A protein and the small-molecule ligand that binds it are described below.
Small molecule (SMILES): CC(=O)N[C@@H]1[C@@H](O)[C@H](O)[C@@H](CO)O[C@H]1O

Sequence of chain 1.C:
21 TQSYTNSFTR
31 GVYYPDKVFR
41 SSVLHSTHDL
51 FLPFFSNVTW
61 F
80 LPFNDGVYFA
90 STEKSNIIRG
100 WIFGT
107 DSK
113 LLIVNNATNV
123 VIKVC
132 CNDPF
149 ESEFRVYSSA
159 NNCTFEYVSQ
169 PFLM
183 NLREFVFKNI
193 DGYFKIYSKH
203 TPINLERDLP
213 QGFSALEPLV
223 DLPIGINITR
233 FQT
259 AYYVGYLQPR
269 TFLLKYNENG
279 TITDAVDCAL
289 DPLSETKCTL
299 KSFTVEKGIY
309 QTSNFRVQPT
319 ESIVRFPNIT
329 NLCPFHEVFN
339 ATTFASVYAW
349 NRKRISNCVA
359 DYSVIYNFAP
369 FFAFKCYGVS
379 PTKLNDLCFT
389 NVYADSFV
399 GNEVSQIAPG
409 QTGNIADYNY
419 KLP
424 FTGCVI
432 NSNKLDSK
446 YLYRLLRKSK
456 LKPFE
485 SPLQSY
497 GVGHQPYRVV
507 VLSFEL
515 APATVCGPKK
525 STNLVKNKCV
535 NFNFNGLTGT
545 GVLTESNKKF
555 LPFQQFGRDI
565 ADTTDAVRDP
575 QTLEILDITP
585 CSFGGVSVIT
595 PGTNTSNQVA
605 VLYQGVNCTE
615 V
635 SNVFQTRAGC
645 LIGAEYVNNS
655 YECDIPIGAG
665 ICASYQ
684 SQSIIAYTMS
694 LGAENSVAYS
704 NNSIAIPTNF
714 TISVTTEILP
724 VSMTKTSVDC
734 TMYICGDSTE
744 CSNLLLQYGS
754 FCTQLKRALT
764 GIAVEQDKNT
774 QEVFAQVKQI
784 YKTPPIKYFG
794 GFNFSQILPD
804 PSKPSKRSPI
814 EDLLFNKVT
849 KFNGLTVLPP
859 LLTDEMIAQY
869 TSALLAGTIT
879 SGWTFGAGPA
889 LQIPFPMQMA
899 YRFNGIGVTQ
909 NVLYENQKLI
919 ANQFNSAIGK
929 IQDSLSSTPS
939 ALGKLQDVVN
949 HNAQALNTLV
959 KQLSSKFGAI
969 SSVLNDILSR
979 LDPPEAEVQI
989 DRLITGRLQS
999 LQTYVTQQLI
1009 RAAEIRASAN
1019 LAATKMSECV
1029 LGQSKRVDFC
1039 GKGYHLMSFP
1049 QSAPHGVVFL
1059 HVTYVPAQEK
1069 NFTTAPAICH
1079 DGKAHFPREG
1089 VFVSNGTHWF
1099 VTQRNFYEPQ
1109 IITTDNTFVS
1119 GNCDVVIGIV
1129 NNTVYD

Sequence of chain 1.B:
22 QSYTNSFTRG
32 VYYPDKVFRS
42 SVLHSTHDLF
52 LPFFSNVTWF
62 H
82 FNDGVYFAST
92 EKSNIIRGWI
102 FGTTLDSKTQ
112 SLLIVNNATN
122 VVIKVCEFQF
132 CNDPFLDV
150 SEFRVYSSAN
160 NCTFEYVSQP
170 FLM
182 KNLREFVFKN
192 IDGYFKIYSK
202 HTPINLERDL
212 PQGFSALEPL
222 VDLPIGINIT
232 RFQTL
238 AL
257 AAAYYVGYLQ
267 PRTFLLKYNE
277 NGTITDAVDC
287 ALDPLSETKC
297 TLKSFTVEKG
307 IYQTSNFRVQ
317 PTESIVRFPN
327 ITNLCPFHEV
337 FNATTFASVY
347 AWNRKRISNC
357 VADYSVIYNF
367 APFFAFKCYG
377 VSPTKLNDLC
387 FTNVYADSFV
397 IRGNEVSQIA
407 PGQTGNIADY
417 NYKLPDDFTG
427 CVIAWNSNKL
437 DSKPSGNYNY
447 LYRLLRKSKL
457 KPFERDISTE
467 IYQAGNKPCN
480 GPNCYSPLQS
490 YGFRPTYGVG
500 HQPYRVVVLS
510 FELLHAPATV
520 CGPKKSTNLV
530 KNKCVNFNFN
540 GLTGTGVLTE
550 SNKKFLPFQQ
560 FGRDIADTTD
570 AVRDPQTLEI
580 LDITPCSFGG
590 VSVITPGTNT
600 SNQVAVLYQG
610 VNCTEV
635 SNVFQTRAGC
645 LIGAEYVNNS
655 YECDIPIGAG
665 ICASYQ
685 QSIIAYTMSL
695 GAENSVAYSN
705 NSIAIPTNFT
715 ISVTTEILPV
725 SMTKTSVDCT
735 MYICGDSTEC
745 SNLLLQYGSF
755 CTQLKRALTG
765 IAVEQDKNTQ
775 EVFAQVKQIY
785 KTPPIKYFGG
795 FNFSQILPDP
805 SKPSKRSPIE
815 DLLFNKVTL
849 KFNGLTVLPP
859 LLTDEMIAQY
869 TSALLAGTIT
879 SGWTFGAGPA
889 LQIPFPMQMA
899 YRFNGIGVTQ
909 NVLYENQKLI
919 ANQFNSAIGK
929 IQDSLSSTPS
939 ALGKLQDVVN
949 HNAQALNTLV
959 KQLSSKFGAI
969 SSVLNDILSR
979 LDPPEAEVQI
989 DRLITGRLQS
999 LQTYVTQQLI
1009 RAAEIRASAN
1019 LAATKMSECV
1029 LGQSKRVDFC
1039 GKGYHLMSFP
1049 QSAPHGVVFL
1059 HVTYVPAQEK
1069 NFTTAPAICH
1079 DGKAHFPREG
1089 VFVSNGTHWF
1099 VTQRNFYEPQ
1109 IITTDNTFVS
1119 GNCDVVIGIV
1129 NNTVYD

Binding-site contacts:
Ligand atom N2 contacts residue ASN704 of chain 1.C at 2.9 Å (h-bond).
Ligand atom C4 contacts residue ASN704 of chain 1.C at 4.2 Å.
Ligand atom C3 contacts residue ASN704 of chain 1.C at 3.8 Å.
Ligand atom C6 contacts residue TYR791 of chain 1.B at 3.6 Å (hydrophobic).
Ligand atom C2 contacts residue ASN704 of chain 1.C at 2.4 Å.
Ligand atom O6 contacts residue TYR791 of chain 1.B at 4.1 Å.
Ligand atom O5 contacts residue ASN704 of chain 1.C at 2.4 Å (h-bond).
Ligand atom C4 contacts residue TYR791 of chain 1.B at 4.1 Å (hydrophobic).
Ligand atom O4 contacts residue TYR791 of chain 1.B at 3.5 Å.
Ligand atom O7 contacts residue ASN704 of chain 1.C at 4.4 Å.
Ligand atom C7 contacts residue ASN704 of chain 1.C at 3.9 Å.
Ligand atom C5 contacts residue TYR791 of chain 1.B at 3.7 Å (hydrophobic).
Ligand atom C1 contacts residue ASN704 of chain 1.C at 1.4 Å.
Ligand atom C5 contacts residue ASN704 of chain 1.C at 3.7 Å.